Sequence of chain 1.D:
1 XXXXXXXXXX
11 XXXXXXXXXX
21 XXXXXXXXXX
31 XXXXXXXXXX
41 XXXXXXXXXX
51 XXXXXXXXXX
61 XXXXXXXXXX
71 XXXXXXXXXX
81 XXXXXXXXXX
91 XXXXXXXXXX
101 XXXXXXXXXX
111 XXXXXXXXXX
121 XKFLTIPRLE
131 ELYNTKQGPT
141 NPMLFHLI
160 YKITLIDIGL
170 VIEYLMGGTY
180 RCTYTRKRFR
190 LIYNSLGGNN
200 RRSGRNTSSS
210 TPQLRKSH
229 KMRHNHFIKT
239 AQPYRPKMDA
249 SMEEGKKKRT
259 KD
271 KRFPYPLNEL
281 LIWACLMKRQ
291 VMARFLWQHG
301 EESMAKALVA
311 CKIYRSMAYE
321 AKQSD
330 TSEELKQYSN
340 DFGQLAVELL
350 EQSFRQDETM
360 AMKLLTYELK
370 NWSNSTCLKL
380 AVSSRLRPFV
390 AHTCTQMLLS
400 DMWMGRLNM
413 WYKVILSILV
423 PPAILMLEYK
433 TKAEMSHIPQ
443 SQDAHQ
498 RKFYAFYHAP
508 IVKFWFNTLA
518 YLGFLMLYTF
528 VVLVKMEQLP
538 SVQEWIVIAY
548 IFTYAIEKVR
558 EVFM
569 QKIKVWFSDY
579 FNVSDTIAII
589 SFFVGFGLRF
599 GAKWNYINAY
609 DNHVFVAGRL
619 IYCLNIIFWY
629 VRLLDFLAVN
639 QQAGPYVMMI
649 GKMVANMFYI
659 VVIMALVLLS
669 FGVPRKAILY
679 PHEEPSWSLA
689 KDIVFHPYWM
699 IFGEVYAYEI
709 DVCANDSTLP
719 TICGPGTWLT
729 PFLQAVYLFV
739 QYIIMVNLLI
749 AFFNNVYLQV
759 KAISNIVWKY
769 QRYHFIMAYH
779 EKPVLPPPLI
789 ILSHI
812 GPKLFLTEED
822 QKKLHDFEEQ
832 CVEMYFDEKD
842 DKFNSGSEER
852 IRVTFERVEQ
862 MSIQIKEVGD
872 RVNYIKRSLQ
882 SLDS

Sequence of chain 1.A:
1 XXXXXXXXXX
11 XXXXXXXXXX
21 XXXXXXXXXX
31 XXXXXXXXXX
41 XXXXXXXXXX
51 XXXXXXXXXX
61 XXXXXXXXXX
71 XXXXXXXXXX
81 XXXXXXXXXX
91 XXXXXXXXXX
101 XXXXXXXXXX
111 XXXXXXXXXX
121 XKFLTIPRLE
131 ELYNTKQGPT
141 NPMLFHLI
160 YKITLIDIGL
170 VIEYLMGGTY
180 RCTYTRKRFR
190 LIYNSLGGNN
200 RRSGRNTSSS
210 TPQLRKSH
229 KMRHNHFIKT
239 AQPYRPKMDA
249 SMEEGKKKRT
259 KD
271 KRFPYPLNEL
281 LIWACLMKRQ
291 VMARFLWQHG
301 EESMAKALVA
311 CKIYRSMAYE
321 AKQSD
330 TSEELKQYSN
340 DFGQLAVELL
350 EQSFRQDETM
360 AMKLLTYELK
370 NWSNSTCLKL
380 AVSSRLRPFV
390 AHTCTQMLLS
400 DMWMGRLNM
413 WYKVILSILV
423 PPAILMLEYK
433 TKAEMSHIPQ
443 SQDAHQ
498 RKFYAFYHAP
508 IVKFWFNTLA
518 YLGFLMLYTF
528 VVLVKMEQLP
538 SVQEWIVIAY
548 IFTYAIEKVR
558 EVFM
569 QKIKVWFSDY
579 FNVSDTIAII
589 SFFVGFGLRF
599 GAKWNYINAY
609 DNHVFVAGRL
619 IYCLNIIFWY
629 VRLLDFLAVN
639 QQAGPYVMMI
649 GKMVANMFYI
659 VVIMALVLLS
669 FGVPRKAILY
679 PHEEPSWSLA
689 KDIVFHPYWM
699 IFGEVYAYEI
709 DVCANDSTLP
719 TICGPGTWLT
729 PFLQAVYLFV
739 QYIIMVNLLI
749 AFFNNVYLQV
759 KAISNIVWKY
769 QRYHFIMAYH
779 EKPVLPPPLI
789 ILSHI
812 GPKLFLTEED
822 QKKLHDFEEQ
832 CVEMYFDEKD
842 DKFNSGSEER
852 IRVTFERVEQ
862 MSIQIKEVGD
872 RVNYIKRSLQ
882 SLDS

This small molecule binds to this protein.
Small molecule (SMILES): CC(C)CCC[C@@H](C)[C@H]1CC[C@H]2[C@@H]3CC=C4C[C@@H](OC(=O)CCC(=O)O)CC[C@]4(C)[C@H]3CC[C@]12C

Binding-site contacts:
Ligand atom CAD contacts residue LEU635 of chain 1.A at 3.6 Å (hydrophobic).
Ligand atom CAY contacts residue Y011 of chain 1.L at 3.7 Å.
Ligand atom CAE contacts residue PHE634 of chain 1.A at 3.3 Å (hydrophobic).
Ligand atom CBG contacts residue TRP512 of chain 1.A at 4.1 Å (hydrophobic).
Ligand atom CAB contacts residue TYR414 of chain 1.A at 3.8 Å (hydrophobic).
Ligand atom CAV contacts residue LEU519 of chain 1.A at 3.9 Å (hydrophobic).
Ligand atom OAH contacts residue LEU667 of chain 1.D at 3.8 Å.
Ligand atom CAQ contacts residue PHE511 of chain 1.A at 3.9 Å (hydrophobic).
Ligand atom CAX contacts residue LEU667 of chain 1.D at 4.0 Å (hydrophobic).
Ligand atom CAM contacts residue LEU667 of chain 1.D at 3.8 Å (hydrophobic).
Ligand atom CAN contacts residue TYR414 of chain 1.A at 4.1 Å (hydrophobic).
Ligand atom CBB contacts residue VAL637 of chain 1.A at 4.2 Å (hydrophobic).
Ligand atom CAE contacts residue VAL637 of chain 1.A at 4.1 Å (hydrophobic).
Ligand atom CAC contacts residue ASN638 of chain 1.A at 3.3 Å.
Ligand atom CAA contacts residue TYR414 of chain 1.A at 3.6 Å (hydrophobic).
Ligand atom OAG contacts residue Y011 of chain 1.L at 4.2 Å.
Ligand atom CAI contacts residue LEU519 of chain 1.A at 3.7 Å (hydrophobic).
Ligand atom CAL contacts residue LEU667 of chain 1.D at 4.3 Å (hydrophobic).
Ligand atom CAQ contacts residue TRP512 of chain 1.A at 4.0 Å (hydrophobic).
Ligand atom CAK contacts residue LEU519 of chain 1.A at 4.4 Å (hydrophobic).
Ligand atom CAE contacts residue LEU635 of chain 1.A at 3.6 Å (hydrophobic).
Ligand atom CBD contacts residue PHE634 of chain 1.A at 4.2 Å (hydrophobic).
Ligand atom OAW contacts residue Y011 of chain 1.L at 3.4 Å.
Ligand atom CAJ contacts residue ASN638 of chain 1.A at 4.4 Å.
Ligand atom CBE contacts residue TRP512 of chain 1.A at 3.6 Å (hydrophobic).
Ligand atom CAC contacts residue TYR657 of chain 1.D at 4.2 Å (hydrophobic).
Ligand atom CBG contacts residue PHE634 of chain 1.A at 4.3 Å (hydrophobic).
Ligand atom CAP contacts residue PHE511 of chain 1.A at 3.5 Å (hydrophobic).
Ligand atom OAF contacts residue Y011 of chain 1.L at 4.3 Å.
Ligand atom CAP contacts residue VAL637 of chain 1.A at 3.8 Å (hydrophobic).
Ligand atom CBI contacts residue PHE634 of chain 1.A at 4.4 Å (hydrophobic).
Ligand atom CBB contacts residue ASN638 of chain 1.A at 4.2 Å.
Ligand atom CAS contacts residue LEU635 of chain 1.A at 3.7 Å (hydrophobic).
Ligand atom CAM contacts residue Y011 of chain 1.L at 4.0 Å.
Ligand atom CBA contacts residue TYR414 of chain 1.A at 4.1 Å (hydrophobic).
Ligand atom CAP contacts residue TRP512 of chain 1.A at 3.6 Å (hydrophobic).
Ligand atom CAU contacts residue LEU635 of chain 1.A at 4.4 Å (hydrophobic).
Ligand atom CAP contacts residue PHE634 of chain 1.A at 4.2 Å (hydrophobic).
Ligand atom CAQ contacts residue PHE634 of chain 1.A at 3.6 Å (hydrophobic).
Ligand atom CAO contacts residue TRP512 of chain 1.A at 3.6 Å (hydrophobic).